Binding-site contacts:
Ligand atom C5 contacts residue TRP96 of chain 4.A at 2.9 Å (hydrophobic).
Ligand atom O4' contacts residue SER76 of chain 4.A at 3.6 Å.
Ligand atom C3' contacts residue TRP67 of chain 4.A at 3.1 Å (hydrophobic).
Ligand atom C contacts residue SER33 of chain 4.A at 3.4 Å.
Ligand atom C2' contacts residue SER33 of chain 4.A at 3.9 Å.
Ligand atom C5' contacts residue TRP67 of chain 4.A at 3.7 Å (hydrophobic).
Ligand atom C4' contacts residue ALA74 of chain 4.A at 3.8 Å (hydrophobic).
Ligand atom C contacts residue SER15 of chain 4.A at 3.6 Å.
Ligand atom C2' contacts residue VAL35 of chain 4.A at 3.6 Å (hydrophobic).
Ligand atom O4' contacts residue ALA74 of chain 4.A at 2.5 Å.
Ligand atom N1 contacts residue TRP67 of chain 4.A at 3.4 Å.
Ligand atom O4' contacts residue ASN37 of chain 4.A at 2.8 Å (h-bond).
Ligand atom C3' contacts residue ALA38 of chain 4.A at 3.6 Å (hydrophobic).
Ligand atom CM3 contacts residue ASN37 of chain 4.A at 3.6 Å.
Ligand atom O contacts residue ASN11 of chain 4.A at 3.2 Å (h-bond).
Ligand atom O4' contacts residue TRP67 of chain 4.A at 3.1 Å.
Ligand atom OXT contacts residue SER15 of chain 4.A at 3.7 Å.
Ligand atom O contacts residue TYR31 of chain 4.A at 2.7 Å (h-bond).
Ligand atom OXT contacts residue TYR31 of chain 4.A at 3.5 Å.
Ligand atom CM3 contacts residue ALA38 of chain 4.A at 2.4 Å (hydrophobic).
Ligand atom CM3 contacts residue TRP67 of chain 4.A at 2.9 Å (hydrophobic).
Ligand atom OXT contacts residue SER33 of chain 4.A at 2.4 Å (h-bond).
Ligand atom C4' contacts residue SER76 of chain 4.A at 3.8 Å.
Ligand atom C4 contacts residue ASP116 of chain 4.A at 3.4 Å.
Ligand atom C3 contacts residue ASP116 of chain 4.A at 3.1 Å.
Ligand atom C4' contacts residue ASN37 of chain 4.A at 3.8 Å.
Ligand atom C1' contacts residue TRP67 of chain 4.A at 3.8 Å (hydrophobic).
Ligand atom C6' contacts residue LEU98 of chain 4.A at 3.3 Å (hydrophobic).
Ligand atom C4' contacts residue TRP67 of chain 4.A at 3.3 Å (hydrophobic).
Ligand atom N1' contacts residue LEU98 of chain 4.A at 3.9 Å.
Ligand atom C4 contacts residue TRP96 of chain 4.A at 2.9 Å (hydrophobic).
Ligand atom CM5 contacts residue ALA74 of chain 4.A at 3.8 Å (hydrophobic).
Ligand atom CM5 contacts residue SER76 of chain 4.A at 2.7 Å.
Ligand atom OXT contacts residue TRP67 of chain 4.A at 3.8 Å.
Ligand atom C6 contacts residue TRP108 of chain 1.B at 3.9 Å (hydrophobic).
Ligand atom O contacts residue SER15 of chain 4.A at 2.7 Å (h-bond).
Ligand atom N1' contacts residue TRP108 of chain 1.B at 3.6 Å.
Ligand atom C contacts residue TYR31 of chain 4.A at 3.5 Å (hydrophobic).
Ligand atom C5' contacts residue SER76 of chain 4.A at 3.4 Å.
Ligand atom C2' contacts residue TRP67 of chain 4.A at 3.4 Å (hydrophobic).

Sequence of chain 4.A:
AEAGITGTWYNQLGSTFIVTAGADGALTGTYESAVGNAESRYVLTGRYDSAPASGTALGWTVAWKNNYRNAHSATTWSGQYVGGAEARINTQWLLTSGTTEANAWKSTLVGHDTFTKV

The small molecule below binds the protein below.
Small molecule (SMILES): Cc1cc(N=Nc2ccccc2C(=O)O)cc(C)c1O

Sequence of chain 1.B:
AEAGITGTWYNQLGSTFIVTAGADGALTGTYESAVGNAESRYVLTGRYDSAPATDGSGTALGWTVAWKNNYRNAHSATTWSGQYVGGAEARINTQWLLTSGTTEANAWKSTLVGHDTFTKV